Binding-site contacts:
Ligand atom C8 contacts residue SER226 of chain 1.B at 3.6 Å.
Ligand atom O1 contacts residue TRP227 of chain 1.B at 3.0 Å.
Ligand atom N3 contacts residue SER205 of chain 1.B at 3.7 Å.
Ligand atom C14 contacts residue GLY228 of chain 1.B at 3.7 Å.
Ligand atom O1 contacts residue GLY228 of chain 1.B at 2.9 Å (h-bond).
Ligand atom C7 contacts residue LEU96 of chain 1.B at 3.8 Å (hydrophobic).
Ligand atom C3 contacts residue GLY228 of chain 1.B at 3.5 Å.
Ligand atom C13 contacts residue GLY238 of chain 1.B at 3.7 Å.
Ligand atom C2 contacts residue GLY228 of chain 1.B at 3.4 Å.
Ligand atom N3 contacts residue HIS43 of chain 1.B at 3.8 Å.
Ligand atom C15 contacts residue ALA200 of chain 1.B at 3.7 Å (hydrophobic).
Ligand atom C13 contacts residue PHE239 of chain 1.B at 3.6 Å (hydrophobic).
Ligand atom C9 contacts residue SER226 of chain 1.B at 3.7 Å.
Ligand atom C7 contacts residue SER226 of chain 1.B at 3.6 Å.
Ligand atom C12 contacts residue TRP227 of chain 1.B at 3.4 Å (hydrophobic).
Ligand atom C22 contacts residue ASN95 of chain 1.B at 3.7 Å.
Ligand atom C15 contacts residue GLY230 of chain 1.B at 3.8 Å.
Ligand atom C20 contacts residue GLU94 of chain 1.B at 3.4 Å.
Ligand atom C13 contacts residue TRP227 of chain 1.B at 3.3 Å (hydrophobic).
Ligand atom C14 contacts residue ALA200 of chain 1.B at 3.5 Å (hydrophobic).
Ligand atom N3 contacts residue TRP227 of chain 1.B at 3.4 Å.
Ligand atom N1 contacts residue GLY228 of chain 1.B at 2.7 Å (h-bond).
Ligand atom C11 contacts residue GLY228 of chain 1.B at 3.7 Å.
Ligand atom C3 contacts residue TRP227 of chain 1.B at 3.5 Å (hydrophobic).
Ligand atom C23 contacts residue TRP227 of chain 1.B at 3.5 Å (hydrophobic).
Ligand atom C9 contacts residue SER205 of chain 1.B at 3.1 Å.
Ligand atom C16 contacts residue CYS201 of chain 1.B at 3.8 Å (hydrophobic).
Ligand atom C15 contacts residue CYS201 of chain 1.B at 3.7 Å (hydrophobic).
Ligand atom C19 contacts residue TYR47 of chain 1.B at 3.5 Å (hydrophobic).
Ligand atom C5 contacts residue TYR47 of chain 1.B at 3.4 Å (hydrophobic).
Ligand atom C4 contacts residue TRP50 of chain 1.B at 3.7 Å (hydrophobic).
Ligand atom C1 contacts residue GLY228 of chain 1.B at 3.7 Å.
Ligand atom C12 contacts residue GLY228 of chain 1.B at 3.6 Å.
Ligand atom C5 contacts residue TRP50 of chain 1.B at 3.6 Å (hydrophobic).
Ligand atom C11 contacts residue TRP227 of chain 1.B at 3.4 Å (hydrophobic).
Ligand atom N3 contacts residue SER226 of chain 1.B at 2.7 Å (h-bond).
Ligand atom C13 contacts residue VAL225 of chain 1.B at 3.7 Å (hydrophobic).
Ligand atom C11 contacts residue VAL225 of chain 1.B at 3.5 Å (hydrophobic).
Ligand atom C11 contacts residue SER226 of chain 1.B at 3.8 Å.
Ligand atom C6 contacts residue HIS43 of chain 1.B at 3.7 Å.

Sequence of chain 1.B:
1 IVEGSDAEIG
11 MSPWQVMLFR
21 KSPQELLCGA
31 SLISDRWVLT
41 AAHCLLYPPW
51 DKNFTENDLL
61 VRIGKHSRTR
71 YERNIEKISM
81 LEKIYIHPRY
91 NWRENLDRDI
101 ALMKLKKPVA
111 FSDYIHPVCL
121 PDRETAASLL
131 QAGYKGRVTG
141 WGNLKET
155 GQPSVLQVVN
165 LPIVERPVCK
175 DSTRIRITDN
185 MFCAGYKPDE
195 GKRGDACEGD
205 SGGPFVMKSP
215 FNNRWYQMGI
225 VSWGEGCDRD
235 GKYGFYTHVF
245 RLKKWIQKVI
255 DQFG

This small molecule binds to this protein.
Small molecule (SMILES): Cc1cccc(CNC(=O)[C@@H]2CCCN2C(=O)[C@H](N)Cc2ccccc2)c1